Sequence of chain 1.B:
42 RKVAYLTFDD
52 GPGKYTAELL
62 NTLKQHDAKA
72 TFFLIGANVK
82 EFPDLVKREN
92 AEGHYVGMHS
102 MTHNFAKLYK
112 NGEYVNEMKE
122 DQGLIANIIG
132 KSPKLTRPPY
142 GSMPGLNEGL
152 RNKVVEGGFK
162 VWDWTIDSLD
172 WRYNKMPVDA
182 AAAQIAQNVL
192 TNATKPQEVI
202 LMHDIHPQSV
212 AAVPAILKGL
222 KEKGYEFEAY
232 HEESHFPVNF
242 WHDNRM

A protein and the small-molecule ligand that binds it are described below.
Small molecule (SMILES): CC(=O)Nc1nnc(S(N)(=O)=O)s1

Binding-site contacts:
Ligand atom C4 contacts residue ARG173 of chain 1.B at 3.8 Å.
Ligand atom C3 contacts residue TRP172 of chain 1.B at 4.2 Å (hydrophobic).
Ligand atom S1 contacts residue HIS104 of chain 1.B at 3.5 Å (h-bond).
Ligand atom O1 contacts residue ASP51 of chain 1.B at 2.9 Å (salt-bridge).
Ligand atom N3 contacts residue TRP165 of chain 1.B at 4.0 Å.
Ligand atom N1 contacts residue PRO140 of chain 1.B at 3.3 Å.
Ligand atom N1 contacts residue ASP50 of chain 1.B at 4.2 Å.
Ligand atom O1 contacts residue HIS104 of chain 1.B at 3.3 Å (h-bond).
Ligand atom S2 contacts residue TYR141 of chain 1.B at 4.2 Å.
Ligand atom O2 contacts residue ASP50 of chain 1.B at 2.7 Å (salt-bridge).
Ligand atom S1 contacts residue HIS204 of chain 1.B at 3.5 Å (h-bond).
Ligand atom C1 contacts residue TYR141 of chain 1.B at 3.9 Å (hydrophobic).
Ligand atom C1 contacts residue ZN1 of chain 1.G at 3.8 Å.
Ligand atom O2 contacts residue ZN1 of chain 1.G at 2.8 Å.
Ligand atom N3 contacts residue GLY142 of chain 1.B at 4.2 Å.
Ligand atom N1 contacts residue HIS100 of chain 1.B at 2.6 Å (h-bond).
Ligand atom O1 contacts residue ZN1 of chain 1.G at 1.9 Å.
Ligand atom N1 contacts residue TYR141 of chain 1.B at 3.4 Å (h-bond).
Ligand atom N1 contacts residue ZN1 of chain 1.G at 1.7 Å.
Ligand atom O1 contacts residue HIS204 of chain 1.B at 2.9 Å (h-bond).
Ligand atom N2 contacts residue TRP165 of chain 1.B at 4.2 Å.
Ligand atom O1 contacts residue HIS100 of chain 1.B at 4.0 Å.
Ligand atom O2 contacts residue HIS100 of chain 1.B at 3.8 Å.
Ligand atom S1 contacts residue ASP50 of chain 1.B at 3.9 Å.
Ligand atom O2 contacts residue HIS204 of chain 1.B at 3.1 Å (h-bond).
Ligand atom C1 contacts residue HIS204 of chain 1.B at 3.9 Å.
Ligand atom S1 contacts residue HIS100 of chain 1.B at 3.6 Å.
Ligand atom O3 contacts residue TYR141 of chain 1.B at 4.1 Å.
Ligand atom N2 contacts residue TYR141 of chain 1.B at 3.6 Å.
Ligand atom O2 contacts residue LEU202 of chain 1.B at 4.1 Å.
Ligand atom N4 contacts residue TRP172 of chain 1.B at 3.6 Å.
Ligand atom O2 contacts residue ASP51 of chain 1.B at 4.0 Å.
Ligand atom N3 contacts residue TYR141 of chain 1.B at 3.5 Å (h-bond).
Ligand atom N1 contacts residue ASP51 of chain 1.B at 3.8 Å.
Ligand atom N1 contacts residue HIS104 of chain 1.B at 2.4 Å (h-bond).
Ligand atom C4 contacts residue TRP172 of chain 1.B at 3.9 Å (hydrophobic).
Ligand atom S1 contacts residue ZN1 of chain 1.G at 2.1 Å.
Ligand atom S2 contacts residue HIS204 of chain 1.B at 4.1 Å.
Ligand atom O1 contacts residue ASP50 of chain 1.B at 4.2 Å.
Ligand atom S1 contacts residue ASP51 of chain 1.B at 3.8 Å.